A protein and the small-molecule ligand that binds it are described below.
Small molecule (SMILES): CC[C@@H]1C(=O)N(C)c2cnc(Nc3ccc(C(=O)NC4CCC(N5CCN(CC6CC6)CC5)CC4)cc3OC)nc2N1C(C)C

Binding-site contacts:
Ligand atom C17 contacts residue LEU37 of chain 1.A at 3.8 Å (hydrophobic).
Ligand atom C32 contacts residue VAL32 of chain 1.A at 3.9 Å (hydrophobic).
Ligand atom C35 contacts residue LEU39 of chain 1.A at 4.0 Å (hydrophobic).
Ligand atom N28 contacts residue PRO27 of chain 1.A at 3.1 Å (h-bond).
Ligand atom C36 contacts residue PHE28 of chain 1.A at 3.9 Å (hydrophobic).
Ligand atom C16 contacts residue LEU37 of chain 1.A at 3.5 Å (hydrophobic).
Ligand atom C25 contacts residue ILE91 of chain 1.A at 4.1 Å (hydrophobic).
Ligand atom C20 contacts residue ILE91 of chain 1.A at 3.9 Å (hydrophobic).
Ligand atom N27 contacts residue LEU37 of chain 1.A at 3.8 Å.
Ligand atom C15 contacts residue LEU37 of chain 1.A at 4.1 Å (hydrophobic).
Ligand atom C34 contacts residue ASN85 of chain 1.A at 3.6 Å.
Ligand atom C14 contacts residue TRP26 of chain 1.A at 4.0 Å (hydrophobic).
Ligand atom C31 contacts residue TYR42 of chain 1.A at 4.1 Å (hydrophobic).
Ligand atom C21 contacts residue ASN85 of chain 1.A at 3.6 Å.
Ligand atom C10 contacts residue GLN38 of chain 1.A at 4.0 Å.
Ligand atom C31 contacts residue ASN85 of chain 1.A at 4.0 Å.
Ligand atom O37 contacts residue LEU37 of chain 1.A at 3.9 Å.
Ligand atom C18 contacts residue LEU37 of chain 1.A at 3.5 Å (hydrophobic).
Ligand atom N23 contacts residue ILE91 of chain 1.A at 4.0 Å.
Ligand atom O37 contacts residue TRP26 of chain 1.A at 4.0 Å.
Ligand atom C32 contacts residue TYR42 of chain 1.A at 3.7 Å (hydrophobic).
Ligand atom O30 contacts residue CYS81 of chain 1.A at 4.0 Å.
Ligand atom C31 contacts residue LEU39 of chain 1.A at 3.9 Å (hydrophobic).
Ligand atom C13 contacts residue LEU37 of chain 1.A at 3.9 Å (hydrophobic).
Ligand atom N28 contacts residue LEU37 of chain 1.A at 4.1 Å.
Ligand atom C32 contacts residue LEU39 of chain 1.A at 3.5 Å (hydrophobic).
Ligand atom N19 contacts residue TRP26 of chain 1.A at 3.7 Å.
Ligand atom O30 contacts residue ASN85 of chain 1.A at 2.9 Å (h-bond).
Ligand atom C29 contacts residue PRO27 of chain 1.A at 2.9 Å (hydrophobic).
Ligand atom C20 contacts residue ASN85 of chain 1.A at 3.8 Å.
Ligand atom C26 contacts residue LEU37 of chain 1.A at 3.7 Å (hydrophobic).
Ligand atom C21 contacts residue ILE91 of chain 1.A at 4.1 Å (hydrophobic).
Ligand atom C31 contacts residue TYR84 of chain 1.A at 3.8 Å (hydrophobic).
Ligand atom C26 contacts residue PRO27 of chain 1.A at 3.9 Å (hydrophobic).
Ligand atom C34 contacts residue ILE91 of chain 1.A at 3.8 Å (hydrophobic).
Ligand atom C7 contacts residue GLN38 of chain 1.A at 4.1 Å.
Ligand atom C14 contacts residue LEU37 of chain 1.A at 3.7 Å (hydrophobic).
Ligand atom C8 contacts residue GLN38 of chain 1.A at 3.9 Å.
Ligand atom N19 contacts residue LEU37 of chain 1.A at 3.8 Å.
Ligand atom C7 contacts residue LYS36 of chain 1.A at 3.8 Å.

Sequence of chain 1.A:
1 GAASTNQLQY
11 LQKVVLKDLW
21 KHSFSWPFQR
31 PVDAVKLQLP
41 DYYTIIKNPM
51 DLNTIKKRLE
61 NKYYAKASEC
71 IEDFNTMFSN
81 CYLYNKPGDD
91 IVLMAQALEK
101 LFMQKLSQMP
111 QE